Sequence of chain 1.A:
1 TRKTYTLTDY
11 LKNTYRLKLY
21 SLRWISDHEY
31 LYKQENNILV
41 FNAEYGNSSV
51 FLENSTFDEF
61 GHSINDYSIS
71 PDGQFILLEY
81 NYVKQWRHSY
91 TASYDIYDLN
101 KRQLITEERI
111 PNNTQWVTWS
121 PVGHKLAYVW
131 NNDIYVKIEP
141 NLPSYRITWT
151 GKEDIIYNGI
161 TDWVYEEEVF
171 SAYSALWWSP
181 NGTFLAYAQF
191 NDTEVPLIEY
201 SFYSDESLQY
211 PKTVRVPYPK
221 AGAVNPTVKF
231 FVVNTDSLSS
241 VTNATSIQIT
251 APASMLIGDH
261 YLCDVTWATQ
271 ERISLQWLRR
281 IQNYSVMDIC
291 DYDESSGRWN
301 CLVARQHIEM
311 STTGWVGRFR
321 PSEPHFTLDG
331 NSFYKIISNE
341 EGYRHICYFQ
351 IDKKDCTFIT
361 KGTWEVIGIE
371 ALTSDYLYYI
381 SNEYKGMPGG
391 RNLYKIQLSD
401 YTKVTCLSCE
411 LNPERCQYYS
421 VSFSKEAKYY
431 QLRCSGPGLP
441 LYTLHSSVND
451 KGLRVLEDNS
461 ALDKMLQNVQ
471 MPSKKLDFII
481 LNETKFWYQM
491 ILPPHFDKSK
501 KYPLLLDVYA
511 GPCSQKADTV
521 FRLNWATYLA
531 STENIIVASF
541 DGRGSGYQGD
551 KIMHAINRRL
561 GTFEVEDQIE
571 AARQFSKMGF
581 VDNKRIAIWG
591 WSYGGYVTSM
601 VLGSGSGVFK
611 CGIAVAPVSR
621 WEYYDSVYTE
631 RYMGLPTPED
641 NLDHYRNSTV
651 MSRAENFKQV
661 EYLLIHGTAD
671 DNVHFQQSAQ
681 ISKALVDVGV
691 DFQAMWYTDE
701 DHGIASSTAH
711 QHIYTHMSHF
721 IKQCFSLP

Binding-site contacts:
Ligand atom C5 contacts residue ASN243 of chain 1.A at 3.7 Å.
Ligand atom C5 contacts residue TRP149 of chain 1.A at 3.8 Å (hydrophobic).
Ligand atom C6 contacts residue TRP149 of chain 1.A at 4.1 Å (hydrophobic).
Ligand atom C3 contacts residue ASN243 of chain 1.A at 3.8 Å.
Ligand atom C8 contacts residue VAL241 of chain 1.A at 3.4 Å (hydrophobic).
Ligand atom O5 contacts residue ASN243 of chain 1.A at 2.4 Å (h-bond).
Ligand atom C7 contacts residue ASN243 of chain 1.A at 3.2 Å.
Ligand atom O5 contacts residue TRP149 of chain 1.A at 3.9 Å.
Ligand atom O7 contacts residue ASN243 of chain 1.A at 3.1 Å (h-bond).
Ligand atom N2 contacts residue ASN243 of chain 1.A at 2.9 Å (h-bond).
Ligand atom C1 contacts residue TRP149 of chain 1.A at 3.7 Å (hydrophobic).
Ligand atom C4 contacts residue ASN243 of chain 1.A at 4.2 Å.
Ligand atom C8 contacts residue ASN243 of chain 1.A at 4.2 Å.
Ligand atom C1 contacts residue ASN243 of chain 1.A at 1.5 Å.
Ligand atom C2 contacts residue ASN243 of chain 1.A at 2.5 Å.
Ligand atom C8 contacts residue THR242 of chain 1.A at 4.5 Å.

A small-molecule ligand and the protein it binds are described below.
Small molecule (SMILES): CC(=O)N[C@@H]1[C@@H](O)[C@H](O)[C@@H](CO)O[C@H]1O